Sequence of chain 1.A:
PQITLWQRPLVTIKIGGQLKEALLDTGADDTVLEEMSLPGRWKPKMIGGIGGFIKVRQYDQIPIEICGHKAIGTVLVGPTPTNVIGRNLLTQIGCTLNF

Binding-site contacts:
Ligand atom N36 contacts residue GLY27 of chain 1.B at 3.5 Å (h-bond).
Ligand atom O44 contacts residue ASP29 of chain 1.B at 2.9 Å (salt-bridge).
Ligand atom C34 contacts residue GLY49 of chain 1.B at 3.5 Å.
Ligand atom C46 contacts residue GLY48 of chain 1.B at 3.5 Å.
Ligand atom C27 contacts residue VAL84 of chain 1.B at 3.7 Å (hydrophobic).
Ligand atom C51 contacts residue PHE53 of chain 1.B at 3.6 Å (hydrophobic).
Ligand atom C34 contacts residue PRO81 of chain 1.A at 3.6 Å (hydrophobic).
Ligand atom C31 contacts residue THR82 of chain 1.A at 3.3 Å.
Ligand atom C29 contacts residue THR82 of chain 1.A at 3.3 Å.
Ligand atom C43 contacts residue ARG8 of chain 1.A at 3.5 Å.
Ligand atom O2 contacts residue GLY49 of chain 1.A at 3.3 Å.
Ligand atom C18 contacts residue ASP25 of chain 1.A at 3.0 Å.
Ligand atom C34 contacts residue GLY48 of chain 1.B at 3.5 Å.
Ligand atom O44 contacts residue GLY27 of chain 1.B at 3.6 Å (h-bond).
Ligand atom C11 contacts residue GLY48 of chain 1.A at 3.3 Å.
Ligand atom C4 contacts residue GLY27 of chain 1.A at 3.5 Å.
Ligand atom O44 contacts residue ALA28 of chain 1.B at 3.6 Å.
Ligand atom C30 contacts residue THR82 of chain 1.A at 3.1 Å.
Ligand atom O2 contacts residue ILE50 of chain 1.B at 3.4 Å.
Ligand atom O49 contacts residue GLY49 of chain 1.B at 3.3 Å.
Ligand atom C19 contacts residue GLY27 of chain 1.B at 3.3 Å.
Ligand atom C5 contacts residue GLY27 of chain 1.A at 3.2 Å.
Ligand atom O17 contacts residue GLY27 of chain 1.A at 3.3 Å.
Ligand atom C4 contacts residue ASP25 of chain 1.B at 3.5 Å.
Ligand atom C24 contacts residue PRO81 of chain 1.B at 3.6 Å (hydrophobic).
Ligand atom O17 contacts residue ASP25 of chain 1.A at 2.6 Å (salt-bridge).
Ligand atom C25 contacts residue PRO81 of chain 1.B at 3.5 Å (hydrophobic).
Ligand atom N37 contacts residue GLY27 of chain 1.B at 3.2 Å (h-bond).
Ligand atom C21 contacts residue ASP25 of chain 1.B at 3.6 Å.
Ligand atom C43 contacts residue ASP29 of chain 1.B at 3.6 Å.
Ligand atom C29 contacts residue GLY48 of chain 1.B at 3.7 Å.
Ligand atom C19 contacts residue ASP25 of chain 1.A at 3.2 Å.
Ligand atom N40 contacts residue GLY48 of chain 1.B at 3.0 Å (h-bond).
Ligand atom C25 contacts residue THR82 of chain 1.B at 3.6 Å.
Ligand atom C20 contacts residue ASP25 of chain 1.A at 3.6 Å.
Ligand atom O17 contacts residue ALA28 of chain 1.A at 3.1 Å (h-bond).
Ligand atom O42 contacts residue GLY48 of chain 1.B at 3.5 Å (h-bond).
Ligand atom C15 contacts residue ASP30 of chain 1.A at 3.5 Å.
Ligand atom C50 contacts residue PRO81 of chain 1.A at 3.6 Å (hydrophobic).
Ligand atom C15 contacts residue VAL32 of chain 1.A at 3.6 Å (hydrophobic).

This protein binds this small molecule.
Small molecule (SMILES): COC(=O)N[C@H](C(=O)NN(CCC[C@@]1(Cc2ccccc2)C(=O)N([C@H]2c3ccccc3C[C@H]2O)C[C@H]1O)Cc1ccc(-c2ccncc2)cc1)C(C)(C)C

Sequence of chain 1.B:
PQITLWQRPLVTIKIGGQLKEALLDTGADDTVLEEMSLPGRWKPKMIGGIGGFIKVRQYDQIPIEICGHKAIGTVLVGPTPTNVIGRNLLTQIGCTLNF